A small-molecule ligand and the protein it binds are described below.
Small molecule (SMILES): OC[C@H]1O[C@H](OC[C@H]2O[C@H](O)[C@@H](O)[C@@H](O[C@H]3O[C@H](CO)[C@@H](O)[C@H](O)[C@@H]3O)[C@@H]2O)[C@@H](O)[C@@H](O)[C@@H]1O

Sequence of chain 2.A:
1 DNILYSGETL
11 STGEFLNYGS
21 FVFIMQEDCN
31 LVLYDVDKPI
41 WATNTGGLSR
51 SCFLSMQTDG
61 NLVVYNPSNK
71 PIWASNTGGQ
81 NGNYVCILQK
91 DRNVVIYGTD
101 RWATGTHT

Binding-site contacts:
Ligand atom C6 contacts residue VAL95 of chain 2.A at 4.0 Å (hydrophobic).
Ligand atom O3 contacts residue TYR97 of chain 2.A at 3.4 Å (h-bond).
Ligand atom C3 contacts residue GLN89 of chain 2.A at 4.1 Å.
Ligand atom C4 contacts residue TYR97 of chain 2.A at 3.6 Å (hydrophobic).
Ligand atom C4 contacts residue VAL95 of chain 2.A at 4.0 Å (hydrophobic).
Ligand atom O2 contacts residue HIS107 of chain 1.A at 3.9 Å.
Ligand atom O4 contacts residue TYR97 of chain 2.A at 2.8 Å (h-bond).
Ligand atom C3 contacts residue ASN83 of chain 1.A at 4.1 Å.
Ligand atom O2 contacts residue ASP91 of chain 2.A at 2.7 Å (salt-bridge).
Ligand atom C6 contacts residue ASN93 of chain 2.A at 4.0 Å.
Ligand atom C3 contacts residue TYR97 of chain 2.A at 4.1 Å (hydrophobic).
Ligand atom C1 contacts residue HIS107 of chain 1.A at 4.2 Å.
Ligand atom O6 contacts residue ALA103 of chain 1.A at 3.2 Å.
Ligand atom C3 contacts residue HIS107 of chain 1.A at 4.4 Å.
Ligand atom O2 contacts residue ASN83 of chain 1.A at 4.4 Å.
Ligand atom C4 contacts residue ASN93 of chain 2.A at 4.1 Å.
Ligand atom O3 contacts residue ASP91 of chain 2.A at 4.0 Å.
Ligand atom O4 contacts residue VAL95 of chain 2.A at 4.1 Å.
Ligand atom C6 contacts residue ALA103 of chain 1.A at 3.6 Å (hydrophobic).
Ligand atom C2 contacts residue ASN93 of chain 2.A at 3.8 Å.
Ligand atom C6 contacts residue ASP100 of chain 1.A at 3.5 Å.
Ligand atom C2 contacts residue GLN89 of chain 2.A at 4.2 Å.
Ligand atom O2 contacts residue ASN93 of chain 2.A at 2.9 Å (h-bond).
Ligand atom C5 contacts residue ASN83 of chain 1.A at 3.9 Å.
Ligand atom O1 contacts residue HIS107 of chain 1.A at 3.5 Å (h-bond).
Ligand atom O5 contacts residue ASN93 of chain 2.A at 2.9 Å (h-bond).
Ligand atom O2 contacts residue GLN89 of chain 2.A at 3.3 Å (h-bond).
Ligand atom O6 contacts residue ASN93 of chain 2.A at 3.9 Å.
Ligand atom C2 contacts residue HIS107 of chain 1.A at 4.2 Å.
Ligand atom C5 contacts residue ASP100 of chain 1.A at 4.3 Å.
Ligand atom C1 contacts residue ASN93 of chain 2.A at 3.5 Å.
Ligand atom O4 contacts residue ASP100 of chain 1.A at 4.0 Å.
Ligand atom C4 contacts residue ASN83 of chain 1.A at 4.1 Å.
Ligand atom C2 contacts residue ASP91 of chain 2.A at 3.6 Å.
Ligand atom O4 contacts residue ASN83 of chain 1.A at 3.2 Å.
Ligand atom C5 contacts residue ASN93 of chain 2.A at 3.8 Å.
Ligand atom O5 contacts residue HIS107 of chain 1.A at 4.4 Å.
Ligand atom O6 contacts residue ASP100 of chain 1.A at 3.9 Å.
Ligand atom O3 contacts residue GLN89 of chain 2.A at 3.1 Å (h-bond).
Ligand atom C4 contacts residue GLN89 of chain 2.A at 4.3 Å.

Sequence of chain 1.A:
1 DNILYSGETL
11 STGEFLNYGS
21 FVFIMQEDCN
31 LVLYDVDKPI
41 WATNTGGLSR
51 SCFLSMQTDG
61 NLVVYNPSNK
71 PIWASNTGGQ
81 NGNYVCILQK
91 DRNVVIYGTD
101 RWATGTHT